The small molecule below binds the protein below.
Small molecule (SMILES): Cc1cc(CCCCCOc2ccc(C3=NCCO3)cc2)on1

Sequence of chain 8.A:
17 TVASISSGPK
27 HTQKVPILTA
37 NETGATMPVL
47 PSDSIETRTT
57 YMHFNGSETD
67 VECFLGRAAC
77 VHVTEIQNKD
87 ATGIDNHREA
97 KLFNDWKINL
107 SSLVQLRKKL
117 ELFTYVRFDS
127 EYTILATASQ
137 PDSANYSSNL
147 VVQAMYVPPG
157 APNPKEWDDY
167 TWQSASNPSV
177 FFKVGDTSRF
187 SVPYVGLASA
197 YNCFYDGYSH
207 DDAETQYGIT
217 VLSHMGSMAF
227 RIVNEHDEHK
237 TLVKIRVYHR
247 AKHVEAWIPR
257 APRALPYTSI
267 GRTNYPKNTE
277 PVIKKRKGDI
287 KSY

Sequence of chain 8.C:
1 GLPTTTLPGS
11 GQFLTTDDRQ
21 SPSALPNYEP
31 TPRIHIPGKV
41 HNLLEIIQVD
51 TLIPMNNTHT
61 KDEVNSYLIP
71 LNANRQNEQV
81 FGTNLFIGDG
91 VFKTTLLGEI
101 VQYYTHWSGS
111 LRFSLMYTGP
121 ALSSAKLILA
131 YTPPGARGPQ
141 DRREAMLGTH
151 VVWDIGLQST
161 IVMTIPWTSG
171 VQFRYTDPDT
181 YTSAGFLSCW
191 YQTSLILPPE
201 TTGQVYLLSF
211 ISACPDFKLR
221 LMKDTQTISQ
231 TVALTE

Binding-site contacts:
Ligand atom C2A contacts residue TYR152 of chain 8.A at 3.6 Å (hydrophobic).
Ligand atom C4 contacts residue TYR197 of chain 8.A at 3.8 Å (hydrophobic).
Ligand atom N3A contacts residue PHE186 of chain 8.A at 4.0 Å.
Ligand atom C1C contacts residue LEU106 of chain 8.A at 3.8 Å (hydrophobic).
Ligand atom C2C contacts residue TYR197 of chain 8.A at 3.7 Å (hydrophobic).
Ligand atom C3B contacts residue TYR152 of chain 8.A at 3.7 Å (hydrophobic).
Ligand atom C6B contacts residue TYR128 of chain 8.A at 3.3 Å (hydrophobic).
Ligand atom C1B contacts residue VAL188 of chain 8.A at 3.8 Å (hydrophobic).
Ligand atom C5A contacts residue PHE186 of chain 8.A at 3.5 Å (hydrophobic).
Ligand atom C1C contacts residue TYR128 of chain 8.A at 3.7 Å (hydrophobic).
Ligand atom N3A contacts residue PRO174 of chain 8.A at 3.7 Å.
Ligand atom C5C contacts residue VAL191 of chain 8.A at 3.8 Å (hydrophobic).
Ligand atom O1 contacts residue MET221 of chain 8.A at 3.8 Å.
Ligand atom C2C contacts residue MET221 of chain 8.A at 3.8 Å (hydrophobic).
Ligand atom C5A contacts residue VAL176 of chain 8.A at 3.6 Å (hydrophobic).
Ligand atom C1B contacts residue TYR128 of chain 8.A at 3.6 Å (hydrophobic).
Ligand atom C3C contacts residue TYR128 of chain 8.A at 3.4 Å (hydrophobic).
Ligand atom O1A contacts residue PHE186 of chain 8.A at 3.0 Å.
Ligand atom C3B contacts residue VAL188 of chain 8.A at 3.8 Å (hydrophobic).
Ligand atom C5B contacts residue MET224 of chain 8.A at 3.9 Å (hydrophobic).
Ligand atom C5B contacts residue PHE186 of chain 8.A at 3.9 Å (hydrophobic).
Ligand atom C6B contacts residue ILE104 of chain 8.A at 3.6 Å (hydrophobic).
Ligand atom O1B contacts residue ILE104 of chain 8.A at 3.9 Å.
Ligand atom C4C contacts residue VAL188 of chain 8.A at 3.7 Å (hydrophobic).
Ligand atom O1 contacts residue LEU106 of chain 8.A at 3.8 Å.
Ligand atom N3A contacts residue ALA24 of chain 8.C at 3.8 Å.
Ligand atom C2B contacts residue VAL188 of chain 8.A at 3.5 Å (hydrophobic).
Ligand atom C5B contacts residue TYR128 of chain 8.A at 4.0 Å (hydrophobic).
Ligand atom N3A contacts residue TYR152 of chain 8.A at 3.5 Å.
Ligand atom C4B contacts residue TYR152 of chain 8.A at 3.8 Å (hydrophobic).
Ligand atom N2 contacts residue LEU106 of chain 8.A at 3.8 Å.
Ligand atom C2A contacts residue PHE186 of chain 8.A at 3.3 Å (hydrophobic).
Ligand atom C5A contacts residue ALA150 of chain 8.A at 3.6 Å (hydrophobic).
Ligand atom C1B contacts residue ILE104 of chain 8.A at 4.0 Å (hydrophobic).
Ligand atom C4C contacts residue VAL191 of chain 8.A at 3.0 Å (hydrophobic).
Ligand atom C5 contacts residue LEU106 of chain 8.A at 3.8 Å (hydrophobic).
Ligand atom C4A contacts residue PRO174 of chain 8.A at 3.1 Å (hydrophobic).
Ligand atom C4B contacts residue PHE186 of chain 8.A at 3.6 Å (hydrophobic).
Ligand atom C4 contacts residue LEU106 of chain 8.A at 3.9 Å (hydrophobic).
Ligand atom O1B contacts residue TYR128 of chain 8.A at 3.4 Å (h-bond).